Sequence of chain 1.G:
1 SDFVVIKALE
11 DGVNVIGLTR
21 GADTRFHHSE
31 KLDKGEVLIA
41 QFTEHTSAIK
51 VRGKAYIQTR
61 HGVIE

Sequence of chain 1.H:
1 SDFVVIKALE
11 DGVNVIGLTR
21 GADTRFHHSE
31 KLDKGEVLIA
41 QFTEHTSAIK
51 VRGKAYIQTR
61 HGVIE

This small molecule binds to this protein.
Small molecule (SMILES): N[C@@H](Cc1c[nH]c2ccccc12)C(=O)O

Binding-site contacts:
Ligand atom OXT contacts residue GLY21 of chain 1.G at 3.8 Å.
Ligand atom CH2 contacts residue GLY17 of chain 1.H at 3.5 Å.
Ligand atom CZ2 contacts residue ILE49 of chain 1.H at 3.9 Å (hydrophobic).
Ligand atom N contacts residue THR19 of chain 1.G at 2.7 Å (h-bond).
Ligand atom C contacts residue THR43 of chain 1.H at 3.5 Å.
Ligand atom CA contacts residue THR24 of chain 1.G at 3.2 Å.
Ligand atom CE2 contacts residue GLN41 of chain 1.H at 3.9 Å.
Ligand atom O contacts residue ARG20 of chain 1.G at 3.5 Å.
Ligand atom CB contacts residue SER47 of chain 1.G at 3.4 Å.
Ligand atom C contacts residue GLY21 of chain 1.G at 3.3 Å.
Ligand atom CE3 contacts residue HIS27 of chain 1.H at 4.0 Å.
Ligand atom CB contacts residue THR24 of chain 1.G at 3.6 Å.
Ligand atom CZ2 contacts residue ALA40 of chain 1.H at 3.8 Å (hydrophobic).
Ligand atom CD1 contacts residue THR43 of chain 1.H at 3.9 Å.
Ligand atom CA contacts residue SER47 of chain 1.G at 3.9 Å.
Ligand atom OXT contacts residue THR46 of chain 1.H at 2.8 Å (h-bond).
Ligand atom O contacts residue SER47 of chain 1.G at 2.9 Å (h-bond).
Ligand atom CE3 contacts residue HIS28 of chain 1.H at 4.0 Å.
Ligand atom CA contacts residue THR19 of chain 1.G at 3.7 Å.
Ligand atom OXT contacts residue HIS45 of chain 1.H at 3.8 Å.
Ligand atom CB contacts residue THR19 of chain 1.G at 3.7 Å.
Ligand atom NE1 contacts residue GLN41 of chain 1.H at 2.9 Å (h-bond).
Ligand atom CZ3 contacts residue GLY17 of chain 1.H at 3.6 Å.
Ligand atom N contacts residue GLY21 of chain 1.G at 2.8 Å (h-bond).
Ligand atom OXT contacts residue THR43 of chain 1.H at 2.6 Å (h-bond).
Ligand atom CE2 contacts residue ALA40 of chain 1.H at 4.0 Å (hydrophobic).
Ligand atom CZ3 contacts residue HIS28 of chain 1.H at 4.0 Å.
Ligand atom CD1 contacts residue GLN41 of chain 1.H at 3.6 Å.
Ligand atom O contacts residue GLY21 of chain 1.G at 3.0 Å (h-bond).
Ligand atom CG contacts residue SER47 of chain 1.G at 3.8 Å.
Ligand atom O contacts residue THR43 of chain 1.H at 3.6 Å (h-bond).
Ligand atom O contacts residue THR19 of chain 1.G at 3.9 Å.
Ligand atom C contacts residue THR46 of chain 1.H at 3.9 Å.
Ligand atom CD1 contacts residue SER47 of chain 1.G at 3.5 Å.
Ligand atom N contacts residue ASP23 of chain 1.G at 3.0 Å (salt-bridge).
Ligand atom N contacts residue THR24 of chain 1.G at 2.8 Å (h-bond).
Ligand atom NE1 contacts residue ALA40 of chain 1.H at 3.8 Å.
Ligand atom CZ2 contacts residue THR46 of chain 1.H at 3.9 Å.
Ligand atom C contacts residue SER47 of chain 1.G at 3.5 Å.
Ligand atom CA contacts residue GLY21 of chain 1.G at 3.5 Å.